This protein binds this small molecule.
Small molecule (SMILES): CC(=O)N[C@@H]1[C@@H](O)[C@H](O)[C@@H](CO)O[C@H]1O

Binding-site contacts:
Ligand atom N2 contacts residue ASN33 of chain 1.J at 2.9 Å (h-bond).
Ligand atom C1 contacts residue GLN36 of chain 1.J at 3.5 Å.
Ligand atom C6 contacts residue SER35 of chain 1.J at 3.9 Å.
Ligand atom O7 contacts residue ASN33 of chain 1.J at 3.5 Å (h-bond).
Ligand atom O6 contacts residue LYS81 of chain 1.J at 4.0 Å.
Ligand atom C4 contacts residue ASN33 of chain 1.J at 4.2 Å.
Ligand atom O5 contacts residue SER35 of chain 1.J at 4.5 Å.
Ligand atom C3 contacts residue GLN36 of chain 1.J at 4.5 Å.
Ligand atom C4 contacts residue GLN36 of chain 1.J at 4.2 Å.
Ligand atom C1 contacts residue ASN33 of chain 1.J at 1.4 Å.
Ligand atom C7 contacts residue ASN33 of chain 1.J at 3.4 Å.
Ligand atom C2 contacts residue ASN33 of chain 1.J at 2.4 Å.
Ligand atom C6 contacts residue GLN36 of chain 1.J at 4.5 Å.
Ligand atom C6 contacts residue LYS81 of chain 1.J at 4.1 Å.
Ligand atom O5 contacts residue GLN36 of chain 1.J at 3.2 Å.
Ligand atom O7 contacts residue GLN36 of chain 1.J at 4.1 Å.
Ligand atom C5 contacts residue GLN36 of chain 1.J at 4.1 Å.
Ligand atom O7 contacts residue GLU79 of chain 1.J at 3.7 Å.
Ligand atom O5 contacts residue ASN33 of chain 1.J at 2.4 Å (h-bond).
Ligand atom C5 contacts residue ASN33 of chain 1.J at 3.7 Å.
Ligand atom C8 contacts residue ASN33 of chain 1.J at 4.2 Å.
Ligand atom C2 contacts residue GLN36 of chain 1.J at 3.6 Å.
Ligand atom C3 contacts residue ASN33 of chain 1.J at 3.7 Å.

Sequence of chain 1.J:
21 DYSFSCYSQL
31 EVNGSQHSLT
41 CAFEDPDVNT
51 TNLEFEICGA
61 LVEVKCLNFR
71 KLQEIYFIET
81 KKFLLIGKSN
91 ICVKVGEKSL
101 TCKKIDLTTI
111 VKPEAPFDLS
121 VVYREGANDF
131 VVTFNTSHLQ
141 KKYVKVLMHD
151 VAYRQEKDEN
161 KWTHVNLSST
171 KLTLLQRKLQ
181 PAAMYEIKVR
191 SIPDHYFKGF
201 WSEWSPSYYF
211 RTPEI